Binding-site contacts:
Ligand atom C31 contacts residue LEU336 of chain 2.A at 3.5 Å (hydrophobic).
Ligand atom C17 contacts residue MET86 of chain 2.A at 3.6 Å (hydrophobic).
Ligand atom C5 contacts residue MET340 of chain 2.A at 3.8 Å (hydrophobic).
Ligand atom C27 contacts residue LEU336 of chain 2.A at 3.7 Å (hydrophobic).
Ligand atom C28 contacts residue ALA271 of chain 2.A at 3.3 Å (hydrophobic).
Ligand atom N2 contacts residue MET440 of chain 2.A at 3.9 Å.
Ligand atom C29 contacts residue ALA271 of chain 2.A at 3.4 Å (hydrophobic).
Ligand atom CL contacts residue MET338 of chain 2.A at 3.4 Å.
Ligand atom C3 contacts residue MET338 of chain 2.A at 3.9 Å (hydrophobic).
Ligand atom C32 contacts residue MET440 of chain 2.A at 3.4 Å (hydrophobic).
Ligand atom C2 contacts residue PHE28 of chain 2.A at 3.6 Å (hydrophobic).
Ligand atom C19 contacts residue TYR83 of chain 2.A at 3.5 Å (hydrophobic).
Ligand atom C5 contacts residue PHE194 of chain 2.A at 3.8 Å (hydrophobic).
Ligand atom CL contacts residue MET340 of chain 2.A at 3.6 Å.
Ligand atom C14 contacts residue MET440 of chain 2.A at 3.2 Å (hydrophobic).
Ligand atom C4 contacts residue PHE194 of chain 2.A at 3.9 Å (hydrophobic).
Ligand atom O contacts residue VAL441 of chain 2.A at 3.4 Å.
Ligand atom C3 contacts residue PHE28 of chain 2.A at 3.9 Å (hydrophobic).
Ligand atom C13 contacts residue MET440 of chain 2.A at 3.1 Å (hydrophobic).
Ligand atom C8 contacts residue PRO190 of chain 2.A at 3.9 Å (hydrophobic).
Ligand atom C17 contacts residue PHE270 of chain 2.A at 3.7 Å (hydrophobic).
Ligand atom C contacts residue PHE28 of chain 2.A at 3.7 Å (hydrophobic).
Ligand atom C12 contacts residue MET440 of chain 2.A at 3.1 Å (hydrophobic).
Ligand atom CL contacts residue ALA361 of chain 2.A at 3.4 Å.
Ligand atom O1 contacts residue ALA271 of chain 2.A at 3.5 Å.
Ligand atom CL contacts residue VAL57 of chain 2.A at 3.5 Å.
Ligand atom C29 contacts residue HEM1 of chain 2.B at 3.0 Å.
Ligand atom C15 contacts residue MET440 of chain 2.A at 3.3 Å (hydrophobic).
Ligand atom O contacts residue MET440 of chain 2.A at 3.4 Å.
Ligand atom N5 contacts residue HEM1 of chain 2.B at 2.1 Å.
Ligand atom C4 contacts residue MET338 of chain 2.A at 3.7 Å (hydrophobic).
Ligand atom F contacts residue TYR83 of chain 2.A at 3.5 Å.
Ligand atom C30 contacts residue HEM1 of chain 2.B at 3.0 Å.
Ligand atom F contacts residue MET440 of chain 2.A at 3.6 Å.
Ligand atom C7 contacts residue MET340 of chain 2.A at 3.7 Å (hydrophobic).
Ligand atom N3 contacts residue TYR83 of chain 2.A at 3.5 Å.
Ligand atom C30 contacts residue LEU336 of chain 2.A at 3.7 Å (hydrophobic).
Ligand atom F contacts residue ILE85 of chain 2.A at 3.9 Å.
Ligand atom C19 contacts residue MET86 of chain 2.A at 3.9 Å (hydrophobic).
Ligand atom C6 contacts residue PHE194 of chain 2.A at 3.8 Å (hydrophobic).

Sequence of chain 2.A:
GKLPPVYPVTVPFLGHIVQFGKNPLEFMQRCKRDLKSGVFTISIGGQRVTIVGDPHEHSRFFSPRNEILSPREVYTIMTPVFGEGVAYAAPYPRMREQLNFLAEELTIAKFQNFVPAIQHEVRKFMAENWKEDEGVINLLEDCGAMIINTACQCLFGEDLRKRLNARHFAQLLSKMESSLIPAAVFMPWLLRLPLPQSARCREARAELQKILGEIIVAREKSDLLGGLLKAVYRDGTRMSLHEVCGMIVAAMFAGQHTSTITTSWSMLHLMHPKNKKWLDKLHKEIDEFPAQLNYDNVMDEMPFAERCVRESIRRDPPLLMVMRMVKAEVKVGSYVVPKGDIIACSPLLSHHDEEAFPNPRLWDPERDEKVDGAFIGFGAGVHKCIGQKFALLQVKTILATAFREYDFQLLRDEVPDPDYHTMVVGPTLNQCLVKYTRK

This protein binds this small molecule.
Small molecule (SMILES): Cc1ccc(Cl)cc1N1CCN(c2ccc(C(=O)N[C@H](Cc3c[nH]c4ccccc34)C(=O)Nc3ccncc3)c(F)c2)CC1